This protein binds this small molecule.
Small molecule (SMILES): CC(=O)N[C@H]1[C@H](O[C@H]2[C@H](O)[C@@H](NC(C)=O)CO[C@@H]2CO)O[C@H](CO)[C@@H](O[C@@H]2O[C@H](CO)[C@@H](O)[C@H](O)[C@@H]2O)[C@@H]1O

Binding-site contacts:
Ligand atom C3 contacts residue ASN446 of chain 1.M at 3.8 Å.
Ligand atom O7 contacts residue ASN271 of chain 1.M at 4.2 Å.
Ligand atom C1 contacts residue ASN446 of chain 1.M at 1.5 Å.
Ligand atom C5 contacts residue ASN446 of chain 1.M at 3.7 Å.
Ligand atom C8 contacts residue ASN271 of chain 1.M at 3.5 Å.
Ligand atom O7 contacts residue ASN446 of chain 1.M at 3.6 Å.
Ligand atom C7 contacts residue ASN446 of chain 1.M at 3.5 Å.
Ligand atom O7 contacts residue GLY272 of chain 1.M at 4.5 Å.
Ligand atom O5 contacts residue ASN446 of chain 1.M at 2.4 Å (h-bond).
Ligand atom C7 contacts residue ASN271 of chain 1.M at 4.3 Å.
Ligand atom N2 contacts residue ASN446 of chain 1.M at 2.9 Å (h-bond).
Ligand atom C2 contacts residue ASN446 of chain 1.M at 2.5 Å.
Ligand atom O5 contacts residue SER300 of chain 1.M at 4.2 Å.
Ligand atom C8 contacts residue ASN446 of chain 1.M at 3.9 Å.
Ligand atom C8 contacts residue ARG261 of chain 1.M at 4.0 Å.
Ligand atom C4 contacts residue ASN446 of chain 1.M at 4.2 Å.

Sequence of chain 1.M:
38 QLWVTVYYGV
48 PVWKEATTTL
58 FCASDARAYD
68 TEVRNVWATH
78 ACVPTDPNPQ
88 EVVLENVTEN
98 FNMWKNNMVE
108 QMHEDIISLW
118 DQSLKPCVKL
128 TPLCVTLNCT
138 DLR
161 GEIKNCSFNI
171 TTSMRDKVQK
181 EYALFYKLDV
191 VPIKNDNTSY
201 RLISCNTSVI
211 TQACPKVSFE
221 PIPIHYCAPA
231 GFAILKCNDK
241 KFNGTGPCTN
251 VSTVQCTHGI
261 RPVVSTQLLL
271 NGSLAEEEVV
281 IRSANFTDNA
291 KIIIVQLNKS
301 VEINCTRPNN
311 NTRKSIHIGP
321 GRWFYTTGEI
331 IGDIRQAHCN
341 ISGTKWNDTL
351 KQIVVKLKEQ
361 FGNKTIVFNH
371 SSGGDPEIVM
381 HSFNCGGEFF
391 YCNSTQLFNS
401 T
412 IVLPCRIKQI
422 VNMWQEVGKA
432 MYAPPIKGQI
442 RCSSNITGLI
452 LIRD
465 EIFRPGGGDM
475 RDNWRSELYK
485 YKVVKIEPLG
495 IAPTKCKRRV